Binding-site contacts:
Ligand atom C contacts residue PHE264 of chain 36.A at 3.8 Å (hydrophobic).
Ligand atom OXT contacts residue GLN95 of chain 36.C at 2.7 Å (h-bond).
Ligand atom OXT contacts residue CYS1 of chain 36.E at 2.7 Å (h-bond).
Ligand atom CA contacts residue GLN95 of chain 36.C at 4.2 Å.
Ligand atom C contacts residue MET247 of chain 36.A at 3.9 Å (hydrophobic).
Ligand atom CA contacts residue MET247 of chain 36.A at 4.1 Å (hydrophobic).
Ligand atom O contacts residue ASP235 of chain 36.C at 4.5 Å.
Ligand atom O contacts residue SER96 of chain 36.C at 3.6 Å.
Ligand atom CA contacts residue CYS265 of chain 36.A at 4.4 Å (hydrophobic).
Ligand atom O contacts residue MET247 of chain 36.A at 3.4 Å (h-bond).
Ligand atom O contacts residue PHE264 of chain 36.A at 3.9 Å.
Ligand atom N contacts residue MET247 of chain 36.A at 3.8 Å.
Ligand atom OXT contacts residue PHE264 of chain 36.A at 4.2 Å.
Ligand atom CA contacts residue PHE264 of chain 36.A at 3.1 Å (hydrophobic).
Ligand atom C contacts residue ASP235 of chain 36.C at 4.0 Å.
Ligand atom N contacts residue PHE264 of chain 36.A at 3.5 Å (h-bond).
Ligand atom C contacts residue GLN95 of chain 36.C at 3.1 Å.
Ligand atom O contacts residue CYS1 of chain 36.E at 3.7 Å.
Ligand atom C contacts residue CYS1 of chain 36.E at 2.8 Å (hydrophobic).
Ligand atom N contacts residue CYS1 of chain 36.E at 1.3 Å.
Ligand atom O contacts residue GLN95 of chain 36.C at 3.3 Å (h-bond).
Ligand atom OXT contacts residue ASP235 of chain 36.C at 2.9 Å (salt-bridge).
Ligand atom CA contacts residue CYS1 of chain 36.E at 2.4 Å (hydrophobic).

Sequence of chain 36.A:
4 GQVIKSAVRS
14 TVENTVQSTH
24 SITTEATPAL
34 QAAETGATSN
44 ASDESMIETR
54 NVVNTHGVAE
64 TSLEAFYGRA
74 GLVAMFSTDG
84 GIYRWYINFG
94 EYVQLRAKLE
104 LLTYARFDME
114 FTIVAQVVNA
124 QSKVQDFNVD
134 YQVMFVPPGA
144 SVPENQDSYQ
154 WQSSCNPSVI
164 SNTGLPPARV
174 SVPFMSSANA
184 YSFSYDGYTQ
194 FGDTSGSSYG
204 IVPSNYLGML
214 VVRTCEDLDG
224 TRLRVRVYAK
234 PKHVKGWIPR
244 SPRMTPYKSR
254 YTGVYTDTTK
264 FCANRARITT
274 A

This small molecule binds to this protein.
Small molecule (SMILES): NCC(=O)O

Sequence of chain 36.C:
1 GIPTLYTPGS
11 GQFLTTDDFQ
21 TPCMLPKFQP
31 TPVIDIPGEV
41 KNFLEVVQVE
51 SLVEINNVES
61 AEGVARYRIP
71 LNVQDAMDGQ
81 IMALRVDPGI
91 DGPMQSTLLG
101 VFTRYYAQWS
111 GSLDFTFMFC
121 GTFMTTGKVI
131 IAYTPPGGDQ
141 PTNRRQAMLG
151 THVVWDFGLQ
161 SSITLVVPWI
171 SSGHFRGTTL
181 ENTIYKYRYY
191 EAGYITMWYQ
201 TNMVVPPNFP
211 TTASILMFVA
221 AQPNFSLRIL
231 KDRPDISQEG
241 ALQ